Sequence of chain 1.C:
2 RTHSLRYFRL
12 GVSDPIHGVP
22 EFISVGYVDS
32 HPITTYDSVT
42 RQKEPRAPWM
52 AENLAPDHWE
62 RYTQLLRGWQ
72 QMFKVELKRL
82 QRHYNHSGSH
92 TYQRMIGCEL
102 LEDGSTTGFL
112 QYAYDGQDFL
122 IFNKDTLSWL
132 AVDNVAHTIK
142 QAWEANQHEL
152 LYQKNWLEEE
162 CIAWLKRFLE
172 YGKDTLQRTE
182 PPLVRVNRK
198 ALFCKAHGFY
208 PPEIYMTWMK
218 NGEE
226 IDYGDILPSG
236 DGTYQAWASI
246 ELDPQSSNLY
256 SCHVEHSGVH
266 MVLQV

Sequence of chain 1.E:
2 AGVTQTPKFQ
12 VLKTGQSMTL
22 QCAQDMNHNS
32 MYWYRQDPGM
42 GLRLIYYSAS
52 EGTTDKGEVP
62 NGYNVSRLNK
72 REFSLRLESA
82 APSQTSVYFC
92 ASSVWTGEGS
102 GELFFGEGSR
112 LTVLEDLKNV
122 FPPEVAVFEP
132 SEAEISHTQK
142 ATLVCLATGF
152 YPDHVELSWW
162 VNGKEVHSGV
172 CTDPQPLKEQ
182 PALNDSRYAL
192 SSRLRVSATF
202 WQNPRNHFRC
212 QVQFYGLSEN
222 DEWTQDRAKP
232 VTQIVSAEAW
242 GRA

A small-molecule ligand and the protein it binds are described below.
Small molecule (SMILES): CC(=O)Nc1nc2ncc(C=O)nc2c(=O)[nH]1

Sequence of chain 1.D:
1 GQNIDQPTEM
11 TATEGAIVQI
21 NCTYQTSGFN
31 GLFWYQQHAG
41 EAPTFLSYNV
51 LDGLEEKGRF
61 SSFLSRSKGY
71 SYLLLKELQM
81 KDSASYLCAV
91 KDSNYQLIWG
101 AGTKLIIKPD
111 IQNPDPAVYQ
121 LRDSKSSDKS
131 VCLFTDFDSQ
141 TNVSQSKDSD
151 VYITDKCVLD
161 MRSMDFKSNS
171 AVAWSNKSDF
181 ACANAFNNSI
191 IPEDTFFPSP

Binding-site contacts:
Ligand atom N3 contacts residue ILE97 of chain 1.C at 3.8 Å.
Ligand atom N5 contacts residue TYR8 of chain 1.C at 3.4 Å.
Ligand atom O10 contacts residue ARG95 of chain 1.C at 2.8 Å (salt-bridge).
Ligand atom N3 contacts residue ARG95 of chain 1.C at 3.5 Å (salt-bridge).
Ligand atom N5 contacts residue LYS44 of chain 1.C at 3.6 Å.
Ligand atom C4A contacts residue TRP70 of chain 1.C at 3.4 Å (hydrophobic).
Ligand atom C8A contacts residue TYR8 of chain 1.C at 3.7 Å (hydrophobic).
Ligand atom C11 contacts residue TYR153 of chain 1.C at 3.4 Å (hydrophobic).
Ligand atom C11 contacts residue TRP157 of chain 1.C at 3.7 Å (hydrophobic).
Ligand atom O4 contacts residue ARG10 of chain 1.C at 3.4 Å (salt-bridge).
Ligand atom N2 contacts residue TRP157 of chain 1.C at 3.6 Å.
Ligand atom C10 contacts residue GLU99 of chain 1.E at 3.8 Å.
Ligand atom N3 contacts residue ARG10 of chain 1.C at 3.5 Å (salt-bridge).
Ligand atom C8A contacts residue TRP70 of chain 1.C at 3.7 Å (hydrophobic).
Ligand atom C9 contacts residue TYR8 of chain 1.C at 3.5 Å (hydrophobic).
Ligand atom O10 contacts residue ILE97 of chain 1.C at 3.5 Å.
Ligand atom C7 contacts residue TYR63 of chain 1.C at 3.6 Å (hydrophobic).
Ligand atom C4 contacts residue TYR8 of chain 1.C at 3.8 Å (hydrophobic).
Ligand atom C4A contacts residue TYR8 of chain 1.C at 3.6 Å (hydrophobic).
Ligand atom C6 contacts residue LYS44 of chain 1.C at 2.4 Å.
Ligand atom O4 contacts residue TYR8 of chain 1.C at 3.4 Å.
Ligand atom C10 contacts residue ARG95 of chain 1.C at 3.9 Å.
Ligand atom N1 contacts residue TRP157 of chain 1.C at 3.8 Å.
Ligand atom O4 contacts residue ARG95 of chain 1.C at 3.8 Å.
Ligand atom N5 contacts residue TRP70 of chain 1.C at 3.6 Å.
Ligand atom C11 contacts residue GLU99 of chain 1.E at 3.4 Å.
Ligand atom C9 contacts residue LYS44 of chain 1.C at 1.4 Å.
Ligand atom C6 contacts residue TYR8 of chain 1.C at 3.4 Å (hydrophobic).
Ligand atom C4 contacts residue ARG10 of chain 1.C at 3.6 Å.
Ligand atom C10 contacts residue ILE97 of chain 1.C at 3.6 Å (hydrophobic).
Ligand atom N8 contacts residue TYR8 of chain 1.C at 3.8 Å.
Ligand atom N2 contacts residue TYR95 of chain 1.D at 3.1 Å (h-bond).
Ligand atom C7 contacts residue TYR8 of chain 1.C at 3.5 Å (hydrophobic).
Ligand atom O10 contacts residue GLU99 of chain 1.E at 3.9 Å.
Ligand atom C7 contacts residue LYS44 of chain 1.C at 2.7 Å.
Ligand atom C2 contacts residue TYR95 of chain 1.D at 3.5 Å (hydrophobic).
Ligand atom N8 contacts residue TYR63 of chain 1.C at 3.5 Å.
Ligand atom N1 contacts residue TYR95 of chain 1.D at 2.9 Å (h-bond).
Ligand atom C4 contacts residue TRP70 of chain 1.C at 3.6 Å (hydrophobic).
Ligand atom C11 contacts residue ILE97 of chain 1.C at 3.7 Å (hydrophobic).